Binding-site contacts:
Ligand atom O7 contacts residue ASN65 of chain 2.A at 3.2 Å (h-bond).
Ligand atom O5 contacts residue ASN65 of chain 2.A at 2.3 Å (h-bond).
Ligand atom N2 contacts residue TRP357 of chain 2.A at 3.1 Å (h-bond).
Ligand atom C7 contacts residue ASN65 of chain 2.A at 3.2 Å.
Ligand atom C3 contacts residue ASN65 of chain 2.A at 3.9 Å.
Ligand atom C7 contacts residue TRP357 of chain 2.A at 3.8 Å (hydrophobic).
Ligand atom C8 contacts residue TRP357 of chain 2.A at 3.3 Å (hydrophobic).
Ligand atom C4 contacts residue ASN65 of chain 2.A at 4.3 Å.
Ligand atom O5 contacts residue TRP357 of chain 2.A at 4.2 Å.
Ligand atom C4 contacts residue TRP357 of chain 2.A at 4.4 Å (hydrophobic).
Ligand atom O4 contacts residue TRP357 of chain 2.A at 4.4 Å.
Ligand atom C5 contacts residue ASN65 of chain 2.A at 3.7 Å.
Ligand atom C1 contacts residue ASN65 of chain 2.A at 1.4 Å.
Ligand atom C3 contacts residue TRP357 of chain 2.A at 3.6 Å (hydrophobic).
Ligand atom C1 contacts residue TRP357 of chain 2.A at 3.7 Å (hydrophobic).
Ligand atom O3 contacts residue TRP357 of chain 2.A at 4.2 Å.
Ligand atom N2 contacts residue ASN65 of chain 2.A at 3.0 Å (h-bond).
Ligand atom C2 contacts residue ASN65 of chain 2.A at 2.5 Å.
Ligand atom C2 contacts residue TRP357 of chain 2.A at 4.0 Å (hydrophobic).
Ligand atom C8 contacts residue ASN65 of chain 2.A at 4.4 Å.
Ligand atom C5 contacts residue TRP357 of chain 2.A at 3.9 Å (hydrophobic).

Sequence of chain 2.A:
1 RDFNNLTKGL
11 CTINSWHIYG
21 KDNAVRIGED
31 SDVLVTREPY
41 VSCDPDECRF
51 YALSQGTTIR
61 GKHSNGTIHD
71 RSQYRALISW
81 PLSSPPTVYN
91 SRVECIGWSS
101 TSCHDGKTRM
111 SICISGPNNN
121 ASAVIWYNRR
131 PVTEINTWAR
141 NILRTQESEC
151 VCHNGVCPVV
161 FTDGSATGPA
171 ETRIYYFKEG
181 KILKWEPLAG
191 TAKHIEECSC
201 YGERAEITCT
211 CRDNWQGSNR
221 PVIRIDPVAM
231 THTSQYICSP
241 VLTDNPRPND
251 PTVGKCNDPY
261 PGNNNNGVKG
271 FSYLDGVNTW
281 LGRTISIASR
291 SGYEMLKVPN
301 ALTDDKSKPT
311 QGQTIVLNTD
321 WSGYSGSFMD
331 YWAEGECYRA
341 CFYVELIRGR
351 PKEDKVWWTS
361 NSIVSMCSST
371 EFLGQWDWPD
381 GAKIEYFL

This protein binds this small molecule.
Small molecule (SMILES): CC(=O)N[C@@H]1[C@@H](O)[C@H](O)[C@@H](CO)O[C@H]1O